Sequence of chain 1.A:
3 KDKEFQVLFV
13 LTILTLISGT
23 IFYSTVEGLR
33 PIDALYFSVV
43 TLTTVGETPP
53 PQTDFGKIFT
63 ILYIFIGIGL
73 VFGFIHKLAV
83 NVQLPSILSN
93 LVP

Binding-site contacts:
Ligand atom C contacts residue SER88 of chain 1.A at 4.4 Å.
Ligand atom OXT contacts residue SER88 of chain 1.A at 4.2 Å.
Ligand atom O contacts residue SER88 of chain 1.A at 3.8 Å.

This protein binds this small molecule.
Small molecule (SMILES): NCC(=O)O